Binding-site contacts:
Ligand atom C8 contacts residue ASN130 of chain 2.A at 3.5 Å.
Ligand atom C1 contacts residue ASP133 of chain 2.A at 4.1 Å.
Ligand atom O6 contacts residue ASP133 of chain 2.A at 3.8 Å.
Ligand atom C3 contacts residue ASN130 of chain 2.A at 3.6 Å.
Ligand atom C1 contacts residue THR132 of chain 2.A at 4.1 Å.
Ligand atom O6 contacts residue THR132 of chain 2.A at 4.2 Å.
Ligand atom C5 contacts residue THR132 of chain 2.A at 4.0 Å.
Ligand atom C5 contacts residue ASP133 of chain 2.A at 4.5 Å.
Ligand atom O5 contacts residue ASP133 of chain 2.A at 3.4 Å.
Ligand atom C4 contacts residue ASN130 of chain 2.A at 4.0 Å.
Ligand atom C5 contacts residue ASN130 of chain 2.A at 3.5 Å.
Ligand atom C6 contacts residue THR132 of chain 2.A at 4.0 Å.
Ligand atom N2 contacts residue ASN130 of chain 2.A at 2.8 Å (h-bond).
Ligand atom C7 contacts residue ASN130 of chain 2.A at 3.5 Å.
Ligand atom O5 contacts residue THR132 of chain 2.A at 4.0 Å.
Ligand atom O5 contacts residue ASN130 of chain 2.A at 2.2 Å (h-bond).
Ligand atom C2 contacts residue ASN130 of chain 2.A at 2.2 Å.
Ligand atom C6 contacts residue ASP133 of chain 2.A at 4.5 Å.
Ligand atom C1 contacts residue ASN130 of chain 2.A at 1.4 Å.

Sequence of chain 2.A:
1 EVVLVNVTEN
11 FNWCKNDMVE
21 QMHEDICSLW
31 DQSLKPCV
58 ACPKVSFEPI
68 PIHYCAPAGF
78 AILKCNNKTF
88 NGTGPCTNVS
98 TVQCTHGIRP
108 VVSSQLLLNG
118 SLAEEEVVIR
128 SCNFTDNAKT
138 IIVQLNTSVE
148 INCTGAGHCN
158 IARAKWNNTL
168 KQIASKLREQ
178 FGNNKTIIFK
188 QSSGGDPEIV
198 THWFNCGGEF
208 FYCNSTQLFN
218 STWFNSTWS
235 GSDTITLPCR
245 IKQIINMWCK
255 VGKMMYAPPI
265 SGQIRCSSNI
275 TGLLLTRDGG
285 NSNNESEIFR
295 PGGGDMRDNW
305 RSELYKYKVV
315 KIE

The protein below binds the small molecule below.
Small molecule (SMILES): CC(=O)N[C@@H]1[C@@H](O)[C@H](O)[C@@H](CO)O[C@H]1O